Sequence of chain 2.F:
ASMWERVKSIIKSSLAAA

Sequence of chain 2.C:
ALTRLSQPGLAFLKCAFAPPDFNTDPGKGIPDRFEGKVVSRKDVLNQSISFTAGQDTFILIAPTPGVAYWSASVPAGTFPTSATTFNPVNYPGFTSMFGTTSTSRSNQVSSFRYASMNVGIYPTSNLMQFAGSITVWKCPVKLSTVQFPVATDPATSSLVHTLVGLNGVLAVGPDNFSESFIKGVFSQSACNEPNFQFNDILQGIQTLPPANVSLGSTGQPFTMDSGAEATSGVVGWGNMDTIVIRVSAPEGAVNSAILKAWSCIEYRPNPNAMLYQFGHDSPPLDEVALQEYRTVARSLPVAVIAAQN

Binding-site contacts:
Ligand atom O3' contacts residue LEU64 of chain 2.C at 4.1 Å.
Ligand atom O2' contacts residue THR57 of chain 2.C at 3.2 Å.
Ligand atom OP1 contacts residue LYS8 of chain 2.F at 3.1 Å.
Ligand atom OP1 contacts residue PHE76 of chain 2.C at 3.7 Å.
Ligand atom OP1 contacts residue LEU64 of chain 2.C at 4.4 Å.
Ligand atom OP1 contacts residue LYS8 of chain 2.F at 4.0 Å.
Ligand atom OP2 contacts residue LYS8 of chain 2.F at 3.8 Å.
Ligand atom O3' contacts residue LEU56 of chain 2.C at 4.2 Å.
Ligand atom C2 contacts residue GLN61 of chain 2.C at 3.9 Å.
Ligand atom P contacts residue LYS8 of chain 2.F at 4.1 Å.
Ligand atom C1' contacts residue GLN61 of chain 2.C at 4.2 Å.
Ligand atom P contacts residue LEU56 of chain 2.C at 4.2 Å.
Ligand atom O2' contacts residue GLN61 of chain 2.C at 4.2 Å.
Ligand atom N3 contacts residue GLN61 of chain 2.C at 3.6 Å.
Ligand atom P contacts residue LYS68 of chain 2.C at 4.5 Å.
Ligand atom O2 contacts residue GLN61 of chain 2.C at 3.9 Å.
Ligand atom OP1 contacts residue LEU56 of chain 2.C at 2.8 Å.
Ligand atom OP1 contacts residue LYS68 of chain 2.C at 3.2 Å (salt-bridge).
Ligand atom OP1 contacts residue LYS12 of chain 2.F at 3.9 Å.
Ligand atom O2' contacts residue LEU64 of chain 2.C at 3.9 Å.

The protein below binds the small molecule below.
Small molecule (SMILES): Nc1ccn([C@@H]2O[C@H](CO[P](=O)(O)O[C@H]3[C@@H](O)[C@H](n4ccc(=O)[nH]c4=O)O[C@@H]3CO[P](=O)(O)O[C@H]3[C@@H](O)[C@H](n4cnc5c(N)ncnc54)O[C@@H]3CO)[C@@H](O[P](=O)(O)OC[C@H]3O[C@@H](n4ccc(=O)[nH]c4=O)[C@H](O)[C@@H]3O)[C@H]2O)c(=O)n1.O=c1ccn([C@@H]2O[C@H](CO[P](=O)(O)O[C@H]3[C@@H](O)[C@H](n4ccc(=O)[nH]c4=O)O[C@@H]3CO[P](=O)(O)O[C@H]3[C@@H](O)[C@H](n4ccc(=O)[nH]c4=O)O[C@@H]3CO)[C@@H](O)[C@H]2O)c(=O)[nH]1